Binding-site contacts:
Ligand atom O2 contacts residue PHE892 of chain 1.D at 4.5 Å.
Ligand atom C8 contacts residue PHE892 of chain 1.D at 4.4 Å (hydrophobic).
Ligand atom C1 contacts residue YUY1 of chain 1.O at 4.2 Å.
Ligand atom C7 contacts residue PHE892 of chain 1.D at 3.9 Å (hydrophobic).
Ligand atom O1 contacts residue ASP889 of chain 1.D at 4.5 Å.
Ligand atom C22 contacts residue ASP889 of chain 1.D at 4.0 Å.
Ligand atom C25 contacts residue PHE892 of chain 1.D at 4.2 Å (hydrophobic).
Ligand atom C15 contacts residue YUY1 of chain 1.O at 3.6 Å.
Ligand atom C22 contacts residue YUY1 of chain 1.O at 3.4 Å.
Ligand atom C26 contacts residue YUY1 of chain 1.O at 4.1 Å.
Ligand atom C16 contacts residue YUY1 of chain 1.O at 3.6 Å.
Ligand atom C16 contacts residue ASP889 of chain 1.D at 4.1 Å.
Ligand atom C19 contacts residue ILE888 of chain 1.D at 4.2 Å (hydrophobic).
Ligand atom C contacts residue YUY1 of chain 1.O at 3.1 Å.
Ligand atom C12 contacts residue PHE892 of chain 1.D at 4.4 Å (hydrophobic).
Ligand atom C26 contacts residue LEU896 of chain 1.D at 4.5 Å (hydrophobic).
Ligand atom C8 contacts residue YUY1 of chain 1.O at 4.0 Å.
Ligand atom C5 contacts residue PHE892 of chain 1.D at 4.4 Å (hydrophobic).
Ligand atom C9 contacts residue PHE892 of chain 1.D at 4.2 Å (hydrophobic).
Ligand atom C11 contacts residue PHE892 of chain 1.D at 3.7 Å (hydrophobic).
Ligand atom C6 contacts residue PHE892 of chain 1.D at 3.5 Å (hydrophobic).
Ligand atom C10 contacts residue PHE892 of chain 1.D at 4.2 Å (hydrophobic).
Ligand atom C17 contacts residue YUY1 of chain 1.O at 4.0 Å.
Ligand atom C17 contacts residue ASP889 of chain 1.D at 4.4 Å.
Ligand atom C21 contacts residue ASP889 of chain 1.D at 4.1 Å.
Ligand atom C13 contacts residue PHE892 of chain 1.D at 4.4 Å (hydrophobic).

A protein and the small-molecule ligand that binds it are described below.
Small molecule (SMILES): C[C@@H]1CC[C@@]2(OC1)O[C@H]1C[C@H]3[C@@H]4CC=C5C[C@@H](O)CC[C@]5(C)[C@H]4CC[C@]3(C)[C@H]1[C@@H]2C

Sequence of chain 1.D:
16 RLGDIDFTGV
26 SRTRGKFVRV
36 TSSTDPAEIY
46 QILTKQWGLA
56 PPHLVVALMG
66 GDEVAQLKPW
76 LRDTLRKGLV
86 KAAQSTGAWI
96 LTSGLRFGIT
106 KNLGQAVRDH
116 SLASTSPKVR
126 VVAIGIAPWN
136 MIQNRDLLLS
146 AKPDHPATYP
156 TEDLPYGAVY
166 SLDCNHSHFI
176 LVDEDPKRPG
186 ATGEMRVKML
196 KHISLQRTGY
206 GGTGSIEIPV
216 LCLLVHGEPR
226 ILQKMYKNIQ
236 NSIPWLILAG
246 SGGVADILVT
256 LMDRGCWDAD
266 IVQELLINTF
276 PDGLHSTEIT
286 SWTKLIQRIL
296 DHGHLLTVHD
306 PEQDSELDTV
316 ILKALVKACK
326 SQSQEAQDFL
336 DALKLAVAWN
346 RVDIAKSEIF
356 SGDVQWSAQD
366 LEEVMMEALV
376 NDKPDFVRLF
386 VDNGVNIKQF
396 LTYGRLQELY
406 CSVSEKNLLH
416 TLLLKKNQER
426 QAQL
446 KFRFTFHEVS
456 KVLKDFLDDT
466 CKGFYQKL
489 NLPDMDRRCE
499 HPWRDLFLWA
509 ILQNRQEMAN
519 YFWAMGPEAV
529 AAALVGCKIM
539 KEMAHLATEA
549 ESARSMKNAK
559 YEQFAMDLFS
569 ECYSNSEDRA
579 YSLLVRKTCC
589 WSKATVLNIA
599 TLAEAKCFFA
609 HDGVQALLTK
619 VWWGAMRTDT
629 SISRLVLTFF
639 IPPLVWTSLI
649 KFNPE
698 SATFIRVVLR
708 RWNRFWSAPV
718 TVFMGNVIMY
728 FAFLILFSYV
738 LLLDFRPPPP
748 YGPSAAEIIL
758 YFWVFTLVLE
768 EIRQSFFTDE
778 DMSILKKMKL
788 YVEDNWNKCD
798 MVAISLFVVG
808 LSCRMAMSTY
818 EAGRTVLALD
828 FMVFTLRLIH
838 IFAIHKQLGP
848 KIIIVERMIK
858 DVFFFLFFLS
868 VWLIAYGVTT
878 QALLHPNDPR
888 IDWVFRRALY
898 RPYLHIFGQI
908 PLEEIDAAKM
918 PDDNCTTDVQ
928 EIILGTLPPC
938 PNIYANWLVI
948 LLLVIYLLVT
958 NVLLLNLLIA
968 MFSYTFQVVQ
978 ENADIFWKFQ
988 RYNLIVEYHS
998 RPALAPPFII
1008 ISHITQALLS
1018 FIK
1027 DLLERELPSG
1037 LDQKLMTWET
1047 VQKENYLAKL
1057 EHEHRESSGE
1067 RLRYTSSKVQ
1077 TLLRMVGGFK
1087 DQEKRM